This protein binds this small molecule.
Small molecule (SMILES): CC(=O)N[C@H]1[C@H](O[C@H]2[C@H](O)[C@@H](NC(C)=O)CO[C@@H]2CO)O[C@H](CO)[C@@H](O[C@@H]2O[C@H](CO)[C@@H](O)[C@H](O)[C@@H]2O)[C@@H]1O

Binding-site contacts:
Ligand atom O5 contacts residue ASN412 of chain 1.A at 2.4 Å (h-bond).
Ligand atom C5 contacts residue THR414 of chain 1.A at 4.0 Å.
Ligand atom N2 contacts residue ASN412 of chain 1.A at 2.9 Å (h-bond).
Ligand atom C2 contacts residue ASN412 of chain 1.A at 2.4 Å.
Ligand atom O5 contacts residue THR414 of chain 1.A at 3.3 Å.
Ligand atom O7 contacts residue ASN412 of chain 1.A at 3.9 Å.
Ligand atom C3 contacts residue ASN412 of chain 1.A at 3.8 Å.
Ligand atom C8 contacts residue SER409 of chain 1.A at 4.0 Å.
Ligand atom C6 contacts residue THR414 of chain 1.A at 3.7 Å.
Ligand atom C1 contacts residue ASN412 of chain 1.A at 1.4 Å.
Ligand atom C5 contacts residue ASN412 of chain 1.A at 3.7 Å.
Ligand atom C4 contacts residue ASN412 of chain 1.A at 4.2 Å.
Ligand atom C7 contacts residue SER409 of chain 1.A at 4.5 Å.
Ligand atom O6 contacts residue THR414 of chain 1.A at 4.3 Å.
Ligand atom C1 contacts residue THR414 of chain 1.A at 4.2 Å.
Ligand atom C7 contacts residue ASN412 of chain 1.A at 3.6 Å.

Sequence of chain 1.A:
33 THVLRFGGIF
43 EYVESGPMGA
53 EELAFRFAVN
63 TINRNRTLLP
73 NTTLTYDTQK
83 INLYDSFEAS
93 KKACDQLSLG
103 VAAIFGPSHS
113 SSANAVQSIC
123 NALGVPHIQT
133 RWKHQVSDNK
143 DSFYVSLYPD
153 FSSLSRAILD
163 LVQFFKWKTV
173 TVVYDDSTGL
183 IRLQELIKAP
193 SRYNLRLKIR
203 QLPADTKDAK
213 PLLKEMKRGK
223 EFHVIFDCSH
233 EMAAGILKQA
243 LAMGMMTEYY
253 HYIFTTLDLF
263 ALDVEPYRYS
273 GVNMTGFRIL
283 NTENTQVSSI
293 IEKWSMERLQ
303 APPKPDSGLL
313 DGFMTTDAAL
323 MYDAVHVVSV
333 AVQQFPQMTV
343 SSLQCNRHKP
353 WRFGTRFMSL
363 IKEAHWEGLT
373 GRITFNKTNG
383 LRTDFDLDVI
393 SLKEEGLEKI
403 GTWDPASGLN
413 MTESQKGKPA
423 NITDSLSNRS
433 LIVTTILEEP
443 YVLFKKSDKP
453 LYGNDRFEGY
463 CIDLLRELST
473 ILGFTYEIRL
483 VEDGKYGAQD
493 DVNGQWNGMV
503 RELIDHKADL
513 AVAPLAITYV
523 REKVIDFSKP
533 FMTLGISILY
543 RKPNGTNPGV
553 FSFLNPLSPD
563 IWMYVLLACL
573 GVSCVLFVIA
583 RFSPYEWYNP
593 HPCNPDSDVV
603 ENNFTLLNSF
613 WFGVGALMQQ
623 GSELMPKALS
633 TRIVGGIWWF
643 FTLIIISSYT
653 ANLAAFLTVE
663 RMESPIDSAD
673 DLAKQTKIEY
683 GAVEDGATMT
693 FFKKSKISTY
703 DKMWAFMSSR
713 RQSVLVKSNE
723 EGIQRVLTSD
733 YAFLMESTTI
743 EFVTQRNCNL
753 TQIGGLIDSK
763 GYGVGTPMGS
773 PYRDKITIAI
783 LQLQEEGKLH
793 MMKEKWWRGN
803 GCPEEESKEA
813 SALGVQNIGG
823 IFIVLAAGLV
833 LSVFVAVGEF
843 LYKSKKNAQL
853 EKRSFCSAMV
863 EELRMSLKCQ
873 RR